Binding-site contacts:
Ligand atom N3B contacts residue ARG395 of chain 3.B at 3.2 Å (salt-bridge).
Ligand atom C5 contacts residue THR335 of chain 2.A at 3.6 Å.
Ligand atom O1G contacts residue ARG326 of chain 3.B at 3.1 Å (salt-bridge).
Ligand atom N7 contacts residue THR335 of chain 2.A at 2.9 Å (h-bond).
Ligand atom O4' contacts residue ARG395 of chain 3.B at 3.4 Å.
Ligand atom O1B contacts residue MG1 of chain 2.D at 1.9 Å.
Ligand atom O1A contacts residue MG1 of chain 2.D at 3.4 Å.
Ligand atom O1A contacts residue SER217 of chain 2.A at 3.5 Å.
Ligand atom PG contacts residue MG1 of chain 2.D at 3.2 Å.
Ligand atom O1G contacts residue MG1 of chain 2.D at 2.0 Å.
Ligand atom O3G contacts residue SER212 of chain 2.A at 3.4 Å.
Ligand atom PG contacts residue ARG326 of chain 3.B at 3.6 Å.
Ligand atom O2B contacts residue LYS216 of chain 2.A at 3.0 Å (salt-bridge).
Ligand atom N1 contacts residue ASN391 of chain 3.B at 3.5 Å.
Ligand atom C3' contacts residue ASP342 of chain 2.A at 3.4 Å.
Ligand atom O1B contacts residue SER217 of chain 2.A at 2.7 Å (h-bond).
Ligand atom O3G contacts residue LYS216 of chain 2.A at 3.3 Å (salt-bridge).
Ligand atom N3 contacts residue ALA338 of chain 2.A at 3.5 Å.
Ligand atom O2G contacts residue ARG395 of chain 3.B at 3.0 Å (salt-bridge).
Ligand atom N3B contacts residue MG1 of chain 2.D at 3.5 Å.
Ligand atom O1A contacts residue LYS345 of chain 2.A at 3.5 Å (salt-bridge).
Ligand atom O3A contacts residue GLY215 of chain 2.A at 3.2 Å (h-bond).
Ligand atom C2 contacts residue ASN391 of chain 3.B at 3.4 Å.
Ligand atom N3 contacts residue ASN391 of chain 3.B at 3.6 Å.
Ligand atom O2G contacts residue GLY322 of chain 3.B at 3.6 Å.
Ligand atom O2G contacts residue SER212 of chain 2.A at 2.5 Å (h-bond).
Ligand atom O3' contacts residue ASP342 of chain 2.A at 2.5 Å (salt-bridge).
Ligand atom O2G contacts residue ARG326 of chain 3.B at 2.9 Å (salt-bridge).
Ligand atom N7 contacts residue GLY215 of chain 2.A at 3.5 Å (h-bond).
Ligand atom O2B contacts residue SER213 of chain 2.A at 3.5 Å (h-bond).
Ligand atom N6 contacts residue THR335 of chain 2.A at 2.8 Å (h-bond).
Ligand atom O2A contacts residue THR218 of chain 2.A at 2.5 Å (h-bond).
Ligand atom PB contacts residue MG1 of chain 2.D at 3.2 Å.
Ligand atom C5 contacts residue SER213 of chain 2.A at 3.5 Å.
Ligand atom O2A contacts residue GLY215 of chain 2.A at 3.2 Å.
Ligand atom C4 contacts residue SER213 of chain 2.A at 3.4 Å.
Ligand atom PG contacts residue SER212 of chain 2.A at 3.6 Å.
Ligand atom O3A contacts residue THR214 of chain 2.A at 3.4 Å (h-bond).
Ligand atom O1G contacts residue GLU264 of chain 2.A at 3.4 Å (salt-bridge).
Ligand atom N3B contacts residue SER213 of chain 2.A at 3.0 Å (h-bond).

Sequence of chain 2.A:
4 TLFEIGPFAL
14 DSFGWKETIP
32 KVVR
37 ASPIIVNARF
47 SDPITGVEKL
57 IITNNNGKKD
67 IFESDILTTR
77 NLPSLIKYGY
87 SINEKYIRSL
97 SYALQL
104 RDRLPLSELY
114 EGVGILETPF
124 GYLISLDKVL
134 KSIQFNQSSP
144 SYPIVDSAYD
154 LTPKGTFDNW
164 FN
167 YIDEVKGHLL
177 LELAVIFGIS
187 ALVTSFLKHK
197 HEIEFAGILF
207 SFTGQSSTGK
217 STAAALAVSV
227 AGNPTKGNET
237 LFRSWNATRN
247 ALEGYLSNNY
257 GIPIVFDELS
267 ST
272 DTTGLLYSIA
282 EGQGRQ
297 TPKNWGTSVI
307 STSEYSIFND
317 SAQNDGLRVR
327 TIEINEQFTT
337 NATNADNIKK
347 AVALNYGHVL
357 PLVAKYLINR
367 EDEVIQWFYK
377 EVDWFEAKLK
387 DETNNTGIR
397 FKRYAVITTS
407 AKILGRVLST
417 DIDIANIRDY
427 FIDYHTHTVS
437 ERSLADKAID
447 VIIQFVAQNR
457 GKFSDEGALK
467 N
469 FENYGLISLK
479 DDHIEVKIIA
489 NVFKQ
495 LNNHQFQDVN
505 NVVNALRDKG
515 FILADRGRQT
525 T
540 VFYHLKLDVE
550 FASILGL

Sequence of chain 3.B:
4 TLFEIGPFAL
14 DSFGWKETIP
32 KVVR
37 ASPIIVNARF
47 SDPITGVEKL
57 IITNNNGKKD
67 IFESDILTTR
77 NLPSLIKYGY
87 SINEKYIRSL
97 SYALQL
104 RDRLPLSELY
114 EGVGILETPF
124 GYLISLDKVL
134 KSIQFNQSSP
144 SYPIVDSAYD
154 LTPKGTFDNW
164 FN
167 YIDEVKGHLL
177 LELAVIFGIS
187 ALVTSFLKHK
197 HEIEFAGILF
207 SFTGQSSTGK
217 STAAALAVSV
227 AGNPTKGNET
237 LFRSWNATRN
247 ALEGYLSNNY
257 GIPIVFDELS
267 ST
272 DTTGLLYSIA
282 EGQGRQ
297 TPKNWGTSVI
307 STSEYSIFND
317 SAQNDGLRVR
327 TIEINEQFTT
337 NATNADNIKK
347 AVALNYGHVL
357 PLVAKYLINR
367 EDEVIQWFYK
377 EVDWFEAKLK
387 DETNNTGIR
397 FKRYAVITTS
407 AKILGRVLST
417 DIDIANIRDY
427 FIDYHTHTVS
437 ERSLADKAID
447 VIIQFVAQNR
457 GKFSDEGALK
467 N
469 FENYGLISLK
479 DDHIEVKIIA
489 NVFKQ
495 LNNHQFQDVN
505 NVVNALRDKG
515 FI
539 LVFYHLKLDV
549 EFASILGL

This protein binds this small molecule.
Small molecule (SMILES): Nc1ncnc2c1ncn2[C@@H]1O[C@H](CO[P](=O)(O)O[P](=O)(O)NP(=O)(O)O)[C@@H](O)[C@H]1O